Sequence of chain 2.A:
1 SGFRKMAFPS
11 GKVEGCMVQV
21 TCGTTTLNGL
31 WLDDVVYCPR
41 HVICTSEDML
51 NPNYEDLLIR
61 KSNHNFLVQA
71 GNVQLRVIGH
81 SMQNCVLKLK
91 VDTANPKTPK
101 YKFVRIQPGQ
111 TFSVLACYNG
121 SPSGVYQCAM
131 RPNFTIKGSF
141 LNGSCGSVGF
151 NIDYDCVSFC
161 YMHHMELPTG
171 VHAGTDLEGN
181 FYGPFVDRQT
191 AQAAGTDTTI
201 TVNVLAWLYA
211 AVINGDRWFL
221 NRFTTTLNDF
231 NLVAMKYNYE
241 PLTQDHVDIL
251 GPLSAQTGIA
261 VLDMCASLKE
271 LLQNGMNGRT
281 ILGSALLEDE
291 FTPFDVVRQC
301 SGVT

Binding-site contacts:
Ligand atom O contacts residue LEU141 of chain 2.A at 4.0 Å.
Ligand atom N contacts residue DMS1 of chain 2.F at 3.8 Å.
Ligand atom C5 contacts residue ASN142 of chain 2.A at 3.6 Å.
Ligand atom N contacts residue CYS145 of chain 2.A at 3.9 Å.
Ligand atom O contacts residue DMS1 of chain 2.F at 3.6 Å (h-bond).
Ligand atom C contacts residue HIS164 of chain 2.A at 3.0 Å.
Ligand atom C6 contacts residue GLY143 of chain 2.A at 3.8 Å.
Ligand atom C1 contacts residue CYS145 of chain 2.A at 2.9 Å (hydrophobic).
Ligand atom CL1 contacts residue LEU27 of chain 2.A at 3.9 Å.
Ligand atom C1 contacts residue HIS41 of chain 2.A at 4.3 Å.
Ligand atom N1 contacts residue DMS1 of chain 2.G at 3.4 Å.
Ligand atom C1 contacts residue DMS1 of chain 2.F at 3.2 Å.
Ligand atom C3 contacts residue DMS1 of chain 2.F at 4.3 Å.
Ligand atom C3 contacts residue ASN142 of chain 2.A at 3.3 Å.
Ligand atom N contacts residue HIS41 of chain 2.A at 4.2 Å.
Ligand atom CL1 contacts residue DMS1 of chain 2.G at 4.5 Å.
Ligand atom O contacts residue SER144 of chain 2.A at 3.5 Å (h-bond).
Ligand atom C2 contacts residue DMS1 of chain 2.G at 3.9 Å.
Ligand atom O contacts residue GLY143 of chain 2.A at 3.2 Å (h-bond).
Ligand atom C contacts residue CYS145 of chain 2.A at 1.8 Å (hydrophobic).
Ligand atom C4 contacts residue ASN142 of chain 2.A at 3.1 Å.
Ligand atom C4 contacts residue DMS1 of chain 2.G at 4.1 Å.
Ligand atom C5 contacts residue DMS1 of chain 2.G at 3.6 Å.
Ligand atom CL1 contacts residue GLY143 of chain 2.A at 4.0 Å.
Ligand atom C2 contacts residue ASN142 of chain 2.A at 4.2 Å.
Ligand atom CL1 contacts residue THR26 of chain 2.A at 3.5 Å.
Ligand atom C1 contacts residue HIS164 of chain 2.A at 4.5 Å.
Ligand atom C3 contacts residue DMS1 of chain 2.G at 3.8 Å.
Ligand atom N1 contacts residue GLY143 of chain 2.A at 4.0 Å.
Ligand atom O contacts residue ASN142 of chain 2.A at 4.0 Å.
Ligand atom C6 contacts residue DMS1 of chain 2.G at 3.8 Å.
Ligand atom C1 contacts residue GLY143 of chain 2.A at 4.2 Å.
Ligand atom N contacts residue DMS1 of chain 2.G at 4.3 Å.
Ligand atom C contacts residue DMS1 of chain 2.F at 3.1 Å.
Ligand atom N1 contacts residue ASN142 of chain 2.A at 4.2 Å.
Ligand atom C2 contacts residue DMS1 of chain 2.F at 4.4 Å.
Ligand atom C contacts residue HIS41 of chain 2.A at 3.9 Å.
Ligand atom CL1 contacts residue THR25 of chain 2.A at 4.1 Å.
Ligand atom O contacts residue CYS145 of chain 2.A at 3.1 Å.
Ligand atom C2 contacts residue GLY143 of chain 2.A at 4.2 Å.

A small-molecule ligand and the protein it binds are described below.
Small molecule (SMILES): CC(=O)Nc1cccnc1Cl